Sequence of chain 1.A:
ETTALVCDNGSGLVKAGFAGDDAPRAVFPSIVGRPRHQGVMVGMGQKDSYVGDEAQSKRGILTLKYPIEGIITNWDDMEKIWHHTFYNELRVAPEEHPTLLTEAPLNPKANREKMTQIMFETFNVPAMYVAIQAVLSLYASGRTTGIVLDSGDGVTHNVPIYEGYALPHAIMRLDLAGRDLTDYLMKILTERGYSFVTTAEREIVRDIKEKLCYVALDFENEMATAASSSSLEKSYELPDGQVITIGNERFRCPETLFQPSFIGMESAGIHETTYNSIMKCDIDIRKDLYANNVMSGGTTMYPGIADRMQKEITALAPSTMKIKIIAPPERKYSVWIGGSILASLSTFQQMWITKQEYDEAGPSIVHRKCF

Binding-site contacts:
Ligand atom O1A contacts residue GLY302 of chain 1.A at 2.8 Å (h-bond).
Ligand atom O3' contacts residue ASP157 of chain 1.A at 2.7 Å (salt-bridge).
Ligand atom O1B contacts residue LYS18 of chain 1.A at 2.5 Å (salt-bridge).
Ligand atom O2G contacts residue GLY13 of chain 1.A at 3.3 Å.
Ligand atom C5 contacts residue GLU214 of chain 1.A at 3.5 Å.
Ligand atom PB contacts residue LYS18 of chain 1.A at 3.4 Å.
Ligand atom O1B contacts residue LEU16 of chain 1.A at 3.3 Å (h-bond).
Ligand atom C2' contacts residue LYS213 of chain 1.A at 3.5 Å.
Ligand atom C4 contacts residue GLU214 of chain 1.A at 3.7 Å.
Ligand atom N9 contacts residue GLU214 of chain 1.A at 3.6 Å (salt-bridge).
Ligand atom O1A contacts residue GLY156 of chain 1.A at 3.6 Å.
Ligand atom N7 contacts residue LYS336 of chain 1.A at 3.0 Å (salt-bridge).
Ligand atom O3G contacts residue MG1 of chain 1.E at 2.1 Å.
Ligand atom O4' contacts residue GLY302 of chain 1.A at 3.6 Å.
Ligand atom N3 contacts residue LYS213 of chain 1.A at 3.7 Å.
Ligand atom C8 contacts residue LYS336 of chain 1.A at 3.2 Å.
Ligand atom O1A contacts residue GLY301 of chain 1.A at 3.6 Å.
Ligand atom C8 contacts residue GLU214 of chain 1.A at 3.1 Å.
Ligand atom N3B contacts residue MG1 of chain 1.E at 3.6 Å.
Ligand atom O2A contacts residue LYS18 of chain 1.A at 3.0 Å (salt-bridge).
Ligand atom N7 contacts residue GLU214 of chain 1.A at 3.5 Å.
Ligand atom O2B contacts residue MG1 of chain 1.E at 2.2 Å.
Ligand atom C2' contacts residue GLU214 of chain 1.A at 3.5 Å.
Ligand atom N3 contacts residue GLY302 of chain 1.A at 3.2 Å (h-bond).
Ligand atom N3B contacts residue SER14 of chain 1.A at 3.2 Å (h-bond).
Ligand atom C2 contacts residue TYR306 of chain 1.A at 3.5 Å (hydrophobic).
Ligand atom O3A contacts residue ASP157 of chain 1.A at 3.6 Å.
Ligand atom O1B contacts residue GLY13 of chain 1.A at 3.3 Å.
Ligand atom N3B contacts residue ASP157 of chain 1.A at 3.5 Å (salt-bridge).
Ligand atom PB contacts residue MG1 of chain 1.E at 3.3 Å.
Ligand atom O2B contacts residue LYS18 of chain 1.A at 3.2 Å (salt-bridge).
Ligand atom O2' contacts residue LYS213 of chain 1.A at 2.8 Å (salt-bridge).
Ligand atom O5' contacts residue GLY302 of chain 1.A at 3.6 Å.
Ligand atom O3G contacts residue GLY156 of chain 1.A at 3.3 Å.
Ligand atom O2G contacts residue GLN137 of chain 1.A at 3.3 Å (h-bond).
Ligand atom PG contacts residue MG1 of chain 1.E at 2.6 Å.
Ligand atom O2G contacts residue MG1 of chain 1.E at 2.1 Å.
Ligand atom N9 contacts residue GLY302 of chain 1.A at 3.5 Å (h-bond).
Ligand atom N3B contacts residue GLY13 of chain 1.A at 3.6 Å.
Ligand atom C4 contacts residue GLY302 of chain 1.A at 3.2 Å.

The small molecule below binds the protein below.
Small molecule (SMILES): Nc1ncnc2c1ncn2[C@@H]1O[C@H](CO[P](=O)(O)O[P](=O)(O)NP(=O)(O)O)[C@@H](O)[C@H]1O